Binding-site contacts:
Ligand atom O5' contacts residue LYS7 of chain 11.C at 3.4 Å (salt-bridge).
Ligand atom OP2 contacts residue LYS7 of chain 11.C at 2.6 Å (salt-bridge).
Ligand atom O4' contacts residue ARG180 of chain 37.C at 4.0 Å.
Ligand atom O2' contacts residue MET1 of chain 11.C at 3.2 Å (h-bond).
Ligand atom P contacts residue THR3 of chain 11.C at 3.9 Å.
Ligand atom C5' contacts residue THR124 of chain 37.C at 3.5 Å.
Ligand atom N6 contacts residue THR349 of chain 37.C at 3.9 Å.
Ligand atom C5' contacts residue SER126 of chain 37.C at 3.9 Å.
Ligand atom C5 contacts residue ILE350 of chain 37.C at 3.6 Å (hydrophobic).
Ligand atom C4' contacts residue THR124 of chain 37.C at 3.6 Å.
Ligand atom O4' contacts residue MET1 of chain 11.C at 3.7 Å.
Ligand atom P contacts residue SER126 of chain 37.C at 3.7 Å.
Ligand atom OP1 contacts residue ASN4 of chain 11.C at 3.5 Å.
Ligand atom O2' contacts residue ARG180 of chain 37.C at 3.9 Å.
Ligand atom C5' contacts residue GLU2 of chain 11.C at 3.2 Å.
Ligand atom N7 contacts residue ILE350 of chain 37.C at 3.8 Å.
Ligand atom N3 contacts residue VAL192 of chain 37.C at 3.4 Å.
Ligand atom C1' contacts residue PRO190 of chain 37.C at 3.9 Å (hydrophobic).
Ligand atom C2 contacts residue ARG180 of chain 37.C at 3.6 Å.
Ligand atom OP1 contacts residue THR124 of chain 37.C at 3.8 Å.
Ligand atom O2' contacts residue MET125 of chain 37.C at 3.6 Å.
Ligand atom P contacts residue LYS7 of chain 11.C at 3.2 Å.
Ligand atom O3' contacts residue THR3 of chain 11.C at 3.8 Å.
Ligand atom O3' contacts residue GLU2 of chain 11.C at 3.6 Å.
Ligand atom O3' contacts residue SER126 of chain 37.C at 3.3 Å.
Ligand atom C2 contacts residue VAL192 of chain 37.C at 3.7 Å (hydrophobic).
Ligand atom C4' contacts residue GLU2 of chain 11.C at 3.5 Å.
Ligand atom OP1 contacts residue LYS7 of chain 11.C at 3.4 Å (salt-bridge).
Ligand atom O2' contacts residue SER126 of chain 37.C at 3.6 Å (h-bond).
Ligand atom OP1 contacts residue SER126 of chain 37.C at 2.8 Å (h-bond).
Ligand atom OP1 contacts residue THR3 of chain 11.C at 2.9 Å (h-bond).
Ligand atom C4 contacts residue VAL192 of chain 37.C at 3.9 Å (hydrophobic).
Ligand atom C4' contacts residue MET1 of chain 11.C at 3.9 Å (hydrophobic).
Ligand atom C4' contacts residue SER126 of chain 37.C at 3.4 Å.
Ligand atom C1' contacts residue ARG180 of chain 37.C at 3.7 Å.
Ligand atom OP1 contacts residue THR124 of chain 37.C at 4.0 Å.
Ligand atom O4' contacts residue PRO190 of chain 37.C at 3.2 Å.
Ligand atom C6 contacts residue ILE350 of chain 37.C at 3.8 Å (hydrophobic).
Ligand atom N6 contacts residue ILE350 of chain 37.C at 4.0 Å.
Ligand atom N3 contacts residue ARG180 of chain 37.C at 4.0 Å.

Sequence of chain 11.C:
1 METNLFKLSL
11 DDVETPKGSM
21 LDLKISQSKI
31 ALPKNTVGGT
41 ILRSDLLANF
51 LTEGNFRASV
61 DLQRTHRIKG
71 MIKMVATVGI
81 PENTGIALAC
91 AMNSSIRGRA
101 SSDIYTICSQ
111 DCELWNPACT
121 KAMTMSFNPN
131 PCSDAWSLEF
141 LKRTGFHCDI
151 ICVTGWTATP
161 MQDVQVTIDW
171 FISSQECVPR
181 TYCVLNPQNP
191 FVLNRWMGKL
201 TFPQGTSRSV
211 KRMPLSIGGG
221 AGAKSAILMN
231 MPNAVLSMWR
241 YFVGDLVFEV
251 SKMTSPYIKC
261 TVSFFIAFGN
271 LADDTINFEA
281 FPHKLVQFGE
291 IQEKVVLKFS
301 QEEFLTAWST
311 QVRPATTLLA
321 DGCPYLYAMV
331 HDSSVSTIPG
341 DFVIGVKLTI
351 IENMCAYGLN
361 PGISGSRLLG

Sequence of chain 37.C:
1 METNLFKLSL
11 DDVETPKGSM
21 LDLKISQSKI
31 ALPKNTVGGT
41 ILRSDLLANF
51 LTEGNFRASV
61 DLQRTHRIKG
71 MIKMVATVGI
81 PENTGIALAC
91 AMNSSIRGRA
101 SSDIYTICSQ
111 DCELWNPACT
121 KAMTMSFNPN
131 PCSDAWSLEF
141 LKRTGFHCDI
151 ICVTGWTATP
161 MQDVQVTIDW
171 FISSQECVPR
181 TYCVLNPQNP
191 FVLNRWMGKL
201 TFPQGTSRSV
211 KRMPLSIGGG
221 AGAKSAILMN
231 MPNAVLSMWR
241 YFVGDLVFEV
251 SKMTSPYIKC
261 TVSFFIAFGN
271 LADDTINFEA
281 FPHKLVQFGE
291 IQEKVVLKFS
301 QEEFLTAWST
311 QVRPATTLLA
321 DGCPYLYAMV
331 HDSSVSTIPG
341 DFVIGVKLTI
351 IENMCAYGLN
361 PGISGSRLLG

The protein below binds the small molecule below.
Small molecule (SMILES): Nc1ccn([C@@H]2O[C@H](CO[P](=O)(O)O[C@H]3[C@@H](O)[C@H](n4ccc(=O)[nH]c4=O)O[C@@H]3CO[P](=O)(O)O[C@H]3[C@@H](O)[C@H](n4ccc(N)nc4=O)O[C@@H]3CO[P](=O)(O)O[C@H]3[C@@H](O)[C@H](n4ccc(=O)[nH]c4=O)O[C@@H]3CO[P](=O)(O)O[C@H]3[C@@H](O)[C@H](n4cnc5c(=O)nc(N)[nH]c54)O[C@@H]3CO[P](=O)(O)O[C@H]3[C@@H](O)[C@H](n4cnc5c(N)ncnc54)O[C@@H]3CO)[C@@H](O)[C@H]2O)c(=O)n1